A small-molecule ligand and the protein it binds are described below.
Small molecule (SMILES): CC(=O)N[C@@H]1[C@@H](O)[C@H](O)[C@@H](CO)O[C@H]1O

Binding-site contacts:
Ligand atom C1 contacts residue SER334 of chain 1.A at 4.0 Å.
Ligand atom O5 contacts residue SER334 of chain 1.A at 3.8 Å.
Ligand atom C2 contacts residue ASN332 of chain 1.A at 2.4 Å.
Ligand atom C4 contacts residue ASN332 of chain 1.A at 4.2 Å.
Ligand atom N2 contacts residue ASN332 of chain 1.A at 2.8 Å (h-bond).
Ligand atom O5 contacts residue VAL335 of chain 1.A at 3.9 Å.
Ligand atom C7 contacts residue ASN332 of chain 1.A at 3.5 Å.
Ligand atom O5 contacts residue ASN332 of chain 1.A at 2.4 Å (h-bond).
Ligand atom C1 contacts residue ASN332 of chain 1.A at 1.4 Å.
Ligand atom C3 contacts residue ASN332 of chain 1.A at 3.7 Å.
Ligand atom C1 contacts residue VAL335 of chain 1.A at 4.5 Å (hydrophobic).
Ligand atom C5 contacts residue ASN332 of chain 1.A at 3.7 Å.
Ligand atom C5 contacts residue SER334 of chain 1.A at 4.1 Å.
Ligand atom O6 contacts residue VAL335 of chain 1.A at 4.3 Å.
Ligand atom O7 contacts residue ASN332 of chain 1.A at 3.8 Å.
Ligand atom C6 contacts residue SER334 of chain 1.A at 4.5 Å.

Sequence of chain 1.A:
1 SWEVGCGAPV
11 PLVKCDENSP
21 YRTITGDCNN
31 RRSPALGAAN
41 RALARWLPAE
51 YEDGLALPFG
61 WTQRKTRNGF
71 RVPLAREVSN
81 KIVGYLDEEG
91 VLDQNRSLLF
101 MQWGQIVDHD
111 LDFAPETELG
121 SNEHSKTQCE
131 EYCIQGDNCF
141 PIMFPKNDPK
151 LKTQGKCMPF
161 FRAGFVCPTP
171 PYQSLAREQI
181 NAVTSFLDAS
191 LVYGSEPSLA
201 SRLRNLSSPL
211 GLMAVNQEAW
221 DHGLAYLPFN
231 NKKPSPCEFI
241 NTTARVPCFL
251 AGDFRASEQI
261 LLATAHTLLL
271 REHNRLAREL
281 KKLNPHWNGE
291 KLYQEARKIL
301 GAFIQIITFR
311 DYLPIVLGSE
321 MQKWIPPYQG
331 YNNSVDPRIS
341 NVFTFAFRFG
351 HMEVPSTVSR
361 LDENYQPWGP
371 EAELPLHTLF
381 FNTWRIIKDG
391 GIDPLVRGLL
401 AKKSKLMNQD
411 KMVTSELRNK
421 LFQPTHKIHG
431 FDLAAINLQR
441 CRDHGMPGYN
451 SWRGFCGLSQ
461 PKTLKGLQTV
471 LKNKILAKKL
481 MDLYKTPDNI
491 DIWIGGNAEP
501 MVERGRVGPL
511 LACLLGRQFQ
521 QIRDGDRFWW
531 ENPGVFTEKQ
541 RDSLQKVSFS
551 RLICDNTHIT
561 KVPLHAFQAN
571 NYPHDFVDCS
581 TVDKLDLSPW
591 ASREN